This small molecule binds to this protein.
Small molecule (SMILES): Cc1c[nH]c2nc(N)[nH]c(=O)c12

Binding-site contacts:
Ligand atom NAE contacts residue SER115 of chain 1.D at 4.1 Å.
Ligand atom NAF contacts residue PHE117 of chain 1.D at 3.6 Å.
Ligand atom NAB contacts residue PHE117 of chain 1.D at 3.5 Å.
Ligand atom OAC contacts residue PHE117 of chain 1.D at 3.9 Å.
Ligand atom NAE contacts residue TYR194 of chain 1.D at 3.6 Å.
Ligand atom CAJ contacts residue NAP1 of chain 1.K at 3.5 Å.
Ligand atom CAI contacts residue NAP1 of chain 1.K at 3.4 Å.
Ligand atom CAI contacts residue SER115 of chain 1.D at 3.9 Å.
Ligand atom CAH contacts residue PHE117 of chain 1.D at 3.7 Å (hydrophobic).
Ligand atom NAF contacts residue TYR194 of chain 1.D at 3.0 Å (h-bond).
Ligand atom CAK contacts residue TYR194 of chain 1.D at 3.6 Å (hydrophobic).
Ligand atom CAD contacts residue ASP181 of chain 1.D at 4.3 Å.
Ligand atom NAB contacts residue NAP1 of chain 1.K at 3.1 Å (h-bond).
Ligand atom CAI contacts residue PHE117 of chain 1.D at 3.3 Å (hydrophobic).
Ligand atom NAB contacts residue ALA116 of chain 1.D at 4.5 Å.
Ligand atom NAE contacts residue PHE117 of chain 1.D at 3.6 Å.
Ligand atom CAJ contacts residue PRO230 of chain 1.D at 4.5 Å (hydrophobic).
Ligand atom CAA contacts residue PHE117 of chain 1.D at 4.2 Å (hydrophobic).
Ligand atom NAG contacts residue NAP1 of chain 1.K at 2.8 Å (h-bond).
Ligand atom NAF contacts residue NAP1 of chain 1.K at 3.4 Å.
Ligand atom OAC contacts residue ARG34 of chain 1.D at 3.2 Å (salt-bridge).
Ligand atom NAB contacts residue SER115 of chain 1.D at 2.9 Å (h-bond).
Ligand atom CAA contacts residue NAP1 of chain 1.K at 3.4 Å.
Ligand atom CAK contacts residue PHE117 of chain 1.D at 3.6 Å (hydrophobic).
Ligand atom CAJ contacts residue PHE117 of chain 1.D at 3.6 Å (hydrophobic).
Ligand atom CAK contacts residue NAP1 of chain 1.K at 3.7 Å.
Ligand atom CAD contacts residue NAP1 of chain 1.K at 3.1 Å.
Ligand atom OAC contacts residue LEU228 of chain 1.D at 4.3 Å.
Ligand atom CAH contacts residue NAP1 of chain 1.K at 3.5 Å.
Ligand atom CAL contacts residue NAP1 of chain 1.K at 3.6 Å.
Ligand atom NAE contacts residue NAP1 of chain 1.K at 2.8 Å (h-bond).
Ligand atom CAD contacts residue PHE117 of chain 1.D at 3.8 Å (hydrophobic).
Ligand atom CAL contacts residue PHE117 of chain 1.D at 3.7 Å (hydrophobic).
Ligand atom CAA contacts residue PRO230 of chain 1.D at 3.8 Å (hydrophobic).
Ligand atom NAG contacts residue PHE117 of chain 1.D at 3.8 Å.
Ligand atom NAF contacts residue ASP181 of chain 1.D at 3.8 Å.
Ligand atom CAD contacts residue TYR194 of chain 1.D at 4.2 Å (hydrophobic).
Ligand atom CAJ contacts residue ARG34 of chain 1.D at 4.2 Å.
Ligand atom OAC contacts residue PRO230 of chain 1.D at 3.5 Å.
Ligand atom OAC contacts residue NAP1 of chain 1.K at 3.4 Å (h-bond).

Sequence of chain 1.D:
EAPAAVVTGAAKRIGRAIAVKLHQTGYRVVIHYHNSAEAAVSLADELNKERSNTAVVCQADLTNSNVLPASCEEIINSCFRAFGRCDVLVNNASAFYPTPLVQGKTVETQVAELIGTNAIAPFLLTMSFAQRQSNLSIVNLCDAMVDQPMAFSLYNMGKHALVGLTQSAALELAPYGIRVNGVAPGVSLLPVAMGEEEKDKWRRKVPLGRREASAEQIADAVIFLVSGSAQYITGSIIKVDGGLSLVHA